This small molecule binds to this protein.
Small molecule (SMILES): C[C@]1(O)[C@@H](CCCCl)C(=O)N[C@]1(C=O)[C@@H](O)[C@@H]1C=CCCC1

Binding-site contacts:
Ligand atom C16 contacts residue THR1 of chain 1.K at 1.4 Å.
Ligand atom C14 contacts residue ALA46 of chain 1.K at 3.9 Å (hydrophobic).
Ligand atom CL contacts residue TYR170 of chain 1.K at 4.0 Å.
Ligand atom C2 contacts residue THR21 of chain 1.K at 3.1 Å.
Ligand atom O5 contacts residue THR1 of chain 1.K at 3.1 Å (h-bond).
Ligand atom C6 contacts residue THR1 of chain 1.K at 2.7 Å.
Ligand atom C8 contacts residue THR1 of chain 1.K at 2.9 Å.
Ligand atom C9 contacts residue THR1 of chain 1.K at 3.7 Å.
Ligand atom C6 contacts residue TYR170 of chain 1.K at 3.5 Å (hydrophobic).
Ligand atom C8 contacts residue LYS33 of chain 1.K at 4.0 Å.
Ligand atom C14 contacts residue MET45 of chain 1.K at 4.0 Å (hydrophobic).
Ligand atom C21 contacts residue TYR170 of chain 1.K at 3.8 Å (hydrophobic).
Ligand atom C11 contacts residue ALA49 of chain 1.K at 3.9 Å (hydrophobic).
Ligand atom C6 contacts residue THR21 of chain 1.K at 4.0 Å.
Ligand atom C11 contacts residue VAL31 of chain 1.K at 3.6 Å (hydrophobic).
Ligand atom C8 contacts residue ARG19 of chain 1.K at 4.0 Å.
Ligand atom C7 contacts residue GLY47 of chain 1.K at 3.9 Å.
Ligand atom O15 contacts residue ALA20 of chain 1.K at 3.5 Å.
Ligand atom C14 contacts residue THR1 of chain 1.K at 3.6 Å.
Ligand atom C19 contacts residue GLY47 of chain 1.K at 3.8 Å.
Ligand atom C13 contacts residue ALA49 of chain 1.K at 3.9 Å (hydrophobic).
Ligand atom O15 contacts residue THR21 of chain 1.K at 3.6 Å (h-bond).
Ligand atom C16 contacts residue GLY47 of chain 1.K at 3.8 Å.
Ligand atom N18 contacts residue THR1 of chain 1.K at 3.6 Å.
Ligand atom C13 contacts residue MET45 of chain 1.K at 3.8 Å (hydrophobic).
Ligand atom C12 contacts residue LYS33 of chain 1.K at 3.9 Å.
Ligand atom O17 contacts residue GLY47 of chain 1.K at 2.7 Å (h-bond).
Ligand atom C4 contacts residue THR1 of chain 1.K at 2.7 Å.
Ligand atom O17 contacts residue ALA46 of chain 1.K at 3.4 Å.
Ligand atom C3 contacts residue THR21 of chain 1.K at 4.0 Å.
Ligand atom N18 contacts residue GLY47 of chain 1.K at 2.9 Å (h-bond).
Ligand atom C13 contacts residue GLY47 of chain 1.K at 3.6 Å.
Ligand atom C13 contacts residue ALA46 of chain 1.K at 4.0 Å (hydrophobic).
Ligand atom O20 contacts residue GLY47 of chain 1.K at 3.9 Å.
Ligand atom C14 contacts residue GLY47 of chain 1.K at 3.4 Å.
Ligand atom C7 contacts residue THR1 of chain 1.K at 2.3 Å.
Ligand atom C9 contacts residue GLY47 of chain 1.K at 3.6 Å.
Ligand atom O15 contacts residue ARG19 of chain 1.K at 4.0 Å.
Ligand atom C3 contacts residue THR1 of chain 1.K at 4.0 Å.
Ligand atom O17 contacts residue THR1 of chain 1.K at 2.4 Å (h-bond).

Sequence of chain 1.K:
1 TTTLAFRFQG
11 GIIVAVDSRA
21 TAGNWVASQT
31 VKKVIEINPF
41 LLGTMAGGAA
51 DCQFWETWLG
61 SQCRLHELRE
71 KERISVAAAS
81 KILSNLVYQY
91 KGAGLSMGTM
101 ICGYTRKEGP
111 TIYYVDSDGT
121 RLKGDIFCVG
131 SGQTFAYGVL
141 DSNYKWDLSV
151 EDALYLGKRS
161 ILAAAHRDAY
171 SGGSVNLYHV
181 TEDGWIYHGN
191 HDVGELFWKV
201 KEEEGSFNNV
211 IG